The small molecule below binds the protein below.
Small molecule (SMILES): O=C(O)[C@@H](O)C(O)[C@H](O)C(=O)O

Sequence of chain 3.A:
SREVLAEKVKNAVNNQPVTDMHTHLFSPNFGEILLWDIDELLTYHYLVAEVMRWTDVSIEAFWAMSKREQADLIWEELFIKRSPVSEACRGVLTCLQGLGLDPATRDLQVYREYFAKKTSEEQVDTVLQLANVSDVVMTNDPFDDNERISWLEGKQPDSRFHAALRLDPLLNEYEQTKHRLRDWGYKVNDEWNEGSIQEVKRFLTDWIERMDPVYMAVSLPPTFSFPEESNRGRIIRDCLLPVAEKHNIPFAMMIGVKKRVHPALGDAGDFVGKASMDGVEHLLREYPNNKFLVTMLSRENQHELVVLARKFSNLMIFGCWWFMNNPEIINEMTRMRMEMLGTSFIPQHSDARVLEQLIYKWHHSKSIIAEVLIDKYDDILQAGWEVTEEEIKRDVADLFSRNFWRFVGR

Binding-site contacts:
Ligand atom C2 contacts residue TRP326 of chain 3.A at 3.8 Å (hydrophobic).
Ligand atom O1B contacts residue HIS28 of chain 3.A at 3.3 Å (h-bond).
Ligand atom O5B contacts residue TRP326 of chain 3.A at 3.9 Å.
Ligand atom O3 contacts residue ARG357 of chain 3.A at 3.2 Å (salt-bridge).
Ligand atom C4 contacts residue ARG357 of chain 3.A at 3.8 Å.
Ligand atom O5A contacts residue ARG357 of chain 3.A at 2.8 Å (salt-bridge).
Ligand atom O2 contacts residue HIS28 of chain 3.A at 3.5 Å (h-bond).
Ligand atom O2 contacts residue ASP355 of chain 3.A at 2.9 Å (salt-bridge).
Ligand atom O1A contacts residue ARG170 of chain 3.A at 3.6 Å (salt-bridge).
Ligand atom C5 contacts residue ARG357 of chain 3.A at 3.8 Å.
Ligand atom C3 contacts residue ARG357 of chain 3.A at 3.8 Å.
Ligand atom C1 contacts residue ARG170 of chain 3.A at 3.6 Å.
Ligand atom O2 contacts residue ZN1 of chain 3.E at 2.1 Å.
Ligand atom O5B contacts residue ASP355 of chain 3.A at 3.5 Å (salt-bridge).
Ligand atom O4 contacts residue HIS49 of chain 3.A at 3.0 Å (h-bond).
Ligand atom O1B contacts residue ZN1 of chain 3.E at 2.3 Å.
Ligand atom C3 contacts residue ZN1 of chain 3.E at 3.8 Å.
Ligand atom C1 contacts residue TRP325 of chain 3.A at 3.9 Å (hydrophobic).
Ligand atom O5A contacts residue TYR50 of chain 3.A at 3.6 Å.
Ligand atom C5 contacts residue HIS49 of chain 3.A at 3.8 Å.
Ligand atom O1A contacts residue SER223 of chain 3.A at 3.8 Å.
Ligand atom O1B contacts residue MET258 of chain 3.A at 3.0 Å.
Ligand atom C5 contacts residue TYR50 of chain 3.A at 3.8 Å (hydrophobic).
Ligand atom O1B contacts residue HIS26 of chain 3.A at 3.4 Å (h-bond).
Ligand atom C4 contacts residue TRP326 of chain 3.A at 3.6 Å (hydrophobic).
Ligand atom C2 contacts residue TRP325 of chain 3.A at 3.6 Å (hydrophobic).
Ligand atom O1A contacts residue MET258 of chain 3.A at 4.0 Å.
Ligand atom C1 contacts residue MET258 of chain 3.A at 3.7 Å (hydrophobic).
Ligand atom O3 contacts residue HIS28 of chain 3.A at 2.8 Å (h-bond).
Ligand atom O5A contacts residue HIS49 of chain 3.A at 3.0 Å (h-bond).
Ligand atom C4 contacts residue HIS49 of chain 3.A at 4.0 Å.
Ligand atom O3 contacts residue ZN1 of chain 3.E at 3.3 Å.
Ligand atom O5B contacts residue TYR50 of chain 3.A at 3.3 Å (h-bond).
Ligand atom O1A contacts residue TRP325 of chain 3.A at 3.9 Å.
Ligand atom O2 contacts residue TRP325 of chain 3.A at 3.0 Å (h-bond).
Ligand atom O1B contacts residue ARG170 of chain 3.A at 2.7 Å (salt-bridge).
Ligand atom O4 contacts residue TRP326 of chain 3.A at 3.6 Å.
Ligand atom C2 contacts residue ZN1 of chain 3.E at 3.0 Å.
Ligand atom C1 contacts residue ZN1 of chain 3.E at 3.0 Å.
Ligand atom O4 contacts residue ARG357 of chain 3.A at 3.0 Å (salt-bridge).